Sequence of chain 1.H:
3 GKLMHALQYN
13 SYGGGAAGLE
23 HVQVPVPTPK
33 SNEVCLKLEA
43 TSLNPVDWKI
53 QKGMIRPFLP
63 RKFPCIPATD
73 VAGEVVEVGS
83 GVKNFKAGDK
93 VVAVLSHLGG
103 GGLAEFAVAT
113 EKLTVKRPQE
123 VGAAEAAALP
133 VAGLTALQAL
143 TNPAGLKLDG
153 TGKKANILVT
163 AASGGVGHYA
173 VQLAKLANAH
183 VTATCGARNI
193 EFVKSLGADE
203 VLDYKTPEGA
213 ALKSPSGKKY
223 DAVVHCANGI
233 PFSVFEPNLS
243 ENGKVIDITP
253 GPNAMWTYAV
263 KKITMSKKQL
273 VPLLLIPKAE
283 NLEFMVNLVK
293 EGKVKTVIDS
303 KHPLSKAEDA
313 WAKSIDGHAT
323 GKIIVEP

A protein and the small-molecule ligand that binds it are described below.
Small molecule (SMILES): CCC=CCC(=O)C=CC=CCCCCCCCC(=O)O

Binding-site contacts:
Ligand atom C15 contacts residue PRO252 of chain 1.H at 3.7 Å (hydrophobic).
Ligand atom C8 contacts residue LEU61 of chain 1.H at 4.5 Å (hydrophobic).
Ligand atom C3 contacts residue ARG63 of chain 1.H at 4.3 Å.
Ligand atom C6 contacts residue LEU61 of chain 1.H at 4.1 Å (hydrophobic).
Ligand atom C15 contacts residue THR251 of chain 1.H at 3.8 Å.
Ligand atom C14 contacts residue PRO252 of chain 1.H at 3.3 Å (hydrophobic).
Ligand atom C4 contacts residue ARG63 of chain 1.H at 4.3 Å.
Ligand atom C16 contacts residue PRO252 of chain 1.H at 4.3 Å (hydrophobic).
Ligand atom C7 contacts residue LEU61 of chain 1.H at 4.4 Å (hydrophobic).
Ligand atom C10 contacts residue LEU276 of chain 1.H at 4.0 Å (hydrophobic).
Ligand atom C2 contacts residue LEU100 of chain 1.H at 4.1 Å (hydrophobic).
Ligand atom C17 contacts residue THR251 of chain 1.H at 4.4 Å.
Ligand atom C13 contacts residue PRO252 of chain 1.H at 4.2 Å (hydrophobic).
Ligand atom C11 contacts residue ILE57 of chain 1.H at 4.3 Å (hydrophobic).
Ligand atom C16 contacts residue LYS51 of chain 1.H at 4.2 Å.
Ligand atom C6 contacts residue HIS99 of chain 1.H at 4.3 Å.
Ligand atom C4 contacts residue PHE60 of chain 1.H at 4.4 Å (hydrophobic).
Ligand atom C18 contacts residue MET56 of chain 1.H at 4.0 Å (hydrophobic).
Ligand atom C17 contacts residue GLY253 of chain 1.H at 4.4 Å.
Ligand atom C17 contacts residue PRO252 of chain 1.H at 4.0 Å (hydrophobic).
Ligand atom C9 contacts residue ILE57 of chain 1.H at 4.2 Å (hydrophobic).
Ligand atom C16 contacts residue ILE57 of chain 1.H at 4.2 Å (hydrophobic).
Ligand atom C4 contacts residue LEU100 of chain 1.H at 3.8 Å (hydrophobic).
Ligand atom C6 contacts residue PHE60 of chain 1.H at 4.0 Å (hydrophobic).
Ligand atom C16 contacts residue THR251 of chain 1.H at 4.2 Å.
Ligand atom C9 contacts residue LEU61 of chain 1.H at 4.0 Å (hydrophobic).
Ligand atom O1 contacts residue ARG63 of chain 1.H at 4.5 Å.
Ligand atom C7 contacts residue HIS99 of chain 1.H at 4.1 Å.
Ligand atom O3 contacts residue PRO252 of chain 1.H at 4.1 Å.
Ligand atom C14 contacts residue THR251 of chain 1.H at 4.3 Å.